Sequence of chain 1.A:
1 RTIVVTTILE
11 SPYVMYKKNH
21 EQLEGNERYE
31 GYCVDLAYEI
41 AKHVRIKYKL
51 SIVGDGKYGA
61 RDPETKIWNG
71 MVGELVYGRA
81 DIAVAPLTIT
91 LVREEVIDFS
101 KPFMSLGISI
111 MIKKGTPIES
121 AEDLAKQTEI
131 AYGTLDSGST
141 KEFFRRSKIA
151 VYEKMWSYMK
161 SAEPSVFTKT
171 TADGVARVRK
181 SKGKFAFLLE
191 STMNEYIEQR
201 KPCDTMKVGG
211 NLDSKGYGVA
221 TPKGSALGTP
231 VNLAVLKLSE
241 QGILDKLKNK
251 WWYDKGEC

Binding-site contacts:
Ligand atom F5 contacts residue THR171 of chain 1.A at 3.8 Å.
Ligand atom O91 contacts residue THR88 of chain 1.A at 2.7 Å (h-bond).
Ligand atom N3 contacts residue THR140 of chain 1.A at 3.1 Å (h-bond).
Ligand atom C6 contacts residue MET193 of chain 1.A at 3.6 Å (hydrophobic).
Ligand atom C2 contacts residue THR140 of chain 1.A at 3.8 Å.
Ligand atom C5 contacts residue MET193 of chain 1.A at 3.6 Å (hydrophobic).
Ligand atom O91 contacts residue LEU87 of chain 1.A at 3.6 Å.
Ligand atom O4 contacts residue LEU189 of chain 1.A at 3.1 Å.
Ligand atom F5 contacts residue GLU190 of chain 1.A at 3.6 Å.
Ligand atom N8 contacts residue GLU190 of chain 1.A at 3.1 Å (salt-bridge).
Ligand atom C8 contacts residue GLU190 of chain 1.A at 3.5 Å.
Ligand atom O2 contacts residue GLY138 of chain 1.A at 3.6 Å.
Ligand atom O2 contacts residue SER139 of chain 1.A at 3.2 Å (h-bond).
Ligand atom C4 contacts residue GLU190 of chain 1.A at 3.6 Å.
Ligand atom C9 contacts residue ARG93 of chain 1.A at 3.4 Å.
Ligand atom C8 contacts residue PRO86 of chain 1.A at 3.8 Å (hydrophobic).
Ligand atom O4 contacts residue GLU190 of chain 1.A at 3.0 Å (salt-bridge).
Ligand atom O91 contacts residue PRO86 of chain 1.A at 3.8 Å.
Ligand atom N1 contacts residue GLU190 of chain 1.A at 3.4 Å (salt-bridge).
Ligand atom C5 contacts residue GLU190 of chain 1.A at 3.1 Å.
Ligand atom N8 contacts residue TYR217 of chain 1.A at 3.8 Å.
Ligand atom C6 contacts residue GLU190 of chain 1.A at 3.0 Å.
Ligand atom N8 contacts residue TYR58 of chain 1.A at 3.7 Å.
Ligand atom O92 contacts residue TYR58 of chain 1.A at 3.7 Å.
Ligand atom O91 contacts residue TYR58 of chain 1.A at 3.7 Å.
Ligand atom O92 contacts residue ARG93 of chain 1.A at 2.9 Å (salt-bridge).
Ligand atom O92 contacts residue GLY138 of chain 1.A at 3.6 Å.
Ligand atom C8 contacts residue SER139 of chain 1.A at 3.6 Å.
Ligand atom C2 contacts residue LEU135 of chain 1.A at 3.7 Å (hydrophobic).
Ligand atom F5 contacts residue MET193 of chain 1.A at 2.9 Å.
Ligand atom N8 contacts residue THR88 of chain 1.A at 3.1 Å (h-bond).
Ligand atom O91 contacts residue ARG93 of chain 1.A at 2.7 Å (salt-bridge).
Ligand atom C9 contacts residue THR88 of chain 1.A at 3.3 Å.
Ligand atom C9 contacts residue SER139 of chain 1.A at 3.1 Å.
Ligand atom O2 contacts residue THR140 of chain 1.A at 3.1 Å (h-bond).
Ligand atom N1 contacts residue LEU135 of chain 1.A at 3.6 Å.
Ligand atom N8 contacts residue PRO86 of chain 1.A at 2.5 Å (h-bond).
Ligand atom C7 contacts residue TYR58 of chain 1.A at 3.6 Å (hydrophobic).
Ligand atom O92 contacts residue SER139 of chain 1.A at 2.9 Å (h-bond).
Ligand atom C8 contacts residue THR88 of chain 1.A at 3.4 Å.

This protein binds this small molecule.
Small molecule (SMILES): N[C@@H](Cn1cc(F)c(=O)[nH]c1=O)C(=O)O